Sequence of chain 3.A:
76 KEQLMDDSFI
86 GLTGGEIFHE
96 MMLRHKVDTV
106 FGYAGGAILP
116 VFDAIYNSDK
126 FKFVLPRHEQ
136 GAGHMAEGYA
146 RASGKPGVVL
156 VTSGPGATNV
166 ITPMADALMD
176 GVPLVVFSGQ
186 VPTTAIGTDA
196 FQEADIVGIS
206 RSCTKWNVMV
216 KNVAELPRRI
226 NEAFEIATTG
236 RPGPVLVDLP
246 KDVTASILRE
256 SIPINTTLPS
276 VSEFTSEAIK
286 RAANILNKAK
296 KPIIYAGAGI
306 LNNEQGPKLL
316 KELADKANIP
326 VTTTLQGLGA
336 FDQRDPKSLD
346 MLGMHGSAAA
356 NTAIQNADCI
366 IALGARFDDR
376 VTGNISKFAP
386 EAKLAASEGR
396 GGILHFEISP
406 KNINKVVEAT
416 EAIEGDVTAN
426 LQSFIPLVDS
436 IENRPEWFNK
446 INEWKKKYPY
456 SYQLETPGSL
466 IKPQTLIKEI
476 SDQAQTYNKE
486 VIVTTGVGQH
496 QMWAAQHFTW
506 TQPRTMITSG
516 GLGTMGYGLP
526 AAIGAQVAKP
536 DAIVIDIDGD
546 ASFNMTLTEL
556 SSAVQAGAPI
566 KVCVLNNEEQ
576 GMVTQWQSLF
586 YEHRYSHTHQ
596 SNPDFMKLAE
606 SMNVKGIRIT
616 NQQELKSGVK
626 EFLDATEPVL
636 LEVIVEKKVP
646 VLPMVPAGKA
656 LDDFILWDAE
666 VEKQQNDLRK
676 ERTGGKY

Sequence of chain 2.A:
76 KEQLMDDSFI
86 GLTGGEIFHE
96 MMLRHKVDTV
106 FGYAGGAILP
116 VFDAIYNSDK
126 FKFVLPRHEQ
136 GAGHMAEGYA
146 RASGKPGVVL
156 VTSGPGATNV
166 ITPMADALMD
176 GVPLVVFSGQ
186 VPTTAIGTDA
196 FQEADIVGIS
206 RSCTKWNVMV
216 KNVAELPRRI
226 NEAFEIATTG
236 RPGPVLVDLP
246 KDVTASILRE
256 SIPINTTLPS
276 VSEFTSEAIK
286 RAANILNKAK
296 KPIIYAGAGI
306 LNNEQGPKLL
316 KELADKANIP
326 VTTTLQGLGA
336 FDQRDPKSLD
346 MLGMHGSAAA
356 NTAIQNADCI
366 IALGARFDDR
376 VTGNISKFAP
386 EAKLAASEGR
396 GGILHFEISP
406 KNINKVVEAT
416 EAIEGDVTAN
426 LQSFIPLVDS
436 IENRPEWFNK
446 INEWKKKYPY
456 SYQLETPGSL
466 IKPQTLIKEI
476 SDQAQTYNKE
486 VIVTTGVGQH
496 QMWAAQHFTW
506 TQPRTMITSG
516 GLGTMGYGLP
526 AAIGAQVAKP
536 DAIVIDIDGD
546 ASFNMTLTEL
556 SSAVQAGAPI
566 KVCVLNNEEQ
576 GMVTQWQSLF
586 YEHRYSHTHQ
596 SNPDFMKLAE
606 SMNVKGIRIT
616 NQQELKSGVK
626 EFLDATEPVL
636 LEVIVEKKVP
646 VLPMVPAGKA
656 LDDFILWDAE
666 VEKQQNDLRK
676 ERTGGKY

This small molecule binds to this protein.
Small molecule (SMILES): COC(=O)c1ccccc1CS(=O)(=O)NC(=O)Nc1nc(OC)cc(OC)n1

Binding-site contacts:
Ligand atom CAA contacts residue GLN197 of chain 2.A at 3.7 Å.
Ligand atom N1 contacts residue TRP581 of chain 3.A at 3.5 Å.
Ligand atom CAC contacts residue MET349 of chain 3.A at 3.5 Å (hydrophobic).
Ligand atom CAI contacts residue ARG375 of chain 3.A at 3.6 Å.
Ligand atom N3 contacts residue ARG375 of chain 3.A at 3.0 Å (salt-bridge).
Ligand atom OAR contacts residue PHE196 of chain 2.A at 3.4 Å.
Ligand atom NAQ contacts residue ARG375 of chain 3.A at 3.3 Å (salt-bridge).
Ligand atom OAT contacts residue MET349 of chain 3.A at 3.4 Å (h-bond).
Ligand atom NAQ contacts residue TRP581 of chain 3.A at 3.3 Å.
Ligand atom OAG contacts residue ARG375 of chain 3.A at 2.9 Å (salt-bridge).
Ligand atom OAT contacts residue PHE196 of chain 2.A at 3.5 Å.
Ligand atom CAB contacts residue MET577 of chain 3.A at 3.6 Å (hydrophobic).
Ligand atom C4 contacts residue TRP581 of chain 3.A at 3.7 Å (hydrophobic).
Ligand atom N3 contacts residue TRP581 of chain 3.A at 3.4 Å.
Ligand atom CAI contacts residue ASP374 of chain 3.A at 3.2 Å.
Ligand atom OAF contacts residue ALA652 of chain 3.A at 3.1 Å.
Ligand atom OAT contacts residue ARG375 of chain 3.A at 2.9 Å (salt-bridge).
Ligand atom C4 contacts residue ARG375 of chain 3.A at 3.4 Å.
Ligand atom CBA contacts residue PRO187 of chain 2.A at 3.7 Å (hydrophobic).
Ligand atom OAF contacts residue LYS246 of chain 2.A at 2.9 Å (salt-bridge).
Ligand atom N1 contacts residue GLY111 of chain 2.A at 3.6 Å.
Ligand atom CAH contacts residue ARG375 of chain 3.A at 3.5 Å.
Ligand atom C6 contacts residue TRP581 of chain 3.A at 3.5 Å (hydrophobic).
Ligand atom OAS contacts residue TRP581 of chain 3.A at 3.7 Å.
Ligand atom NAP contacts residue GLY111 of chain 2.A at 3.6 Å.
Ligand atom C2 contacts residue TRP581 of chain 3.A at 3.4 Å (hydrophobic).
Ligand atom C4 contacts residue PHE196 of chain 2.A at 3.6 Å (hydrophobic).
Ligand atom CAK contacts residue ARG375 of chain 3.A at 3.7 Å.
Ligand atom CAU contacts residue TRP581 of chain 3.A at 3.4 Å (hydrophobic).
Ligand atom NAP contacts residue TRP581 of chain 3.A at 3.5 Å.
Ligand atom CAK contacts residue PHE196 of chain 2.A at 3.5 Å (hydrophobic).
Ligand atom CAK contacts residue VAL186 of chain 2.A at 3.6 Å (hydrophobic).
Ligand atom CAJ contacts residue ARG375 of chain 3.A at 3.6 Å.
Ligand atom OAS contacts residue MET577 of chain 3.A at 3.2 Å.
Ligand atom CAW contacts residue PRO187 of chain 2.A at 3.4 Å (hydrophobic).
Ligand atom CAI contacts residue ALA195 of chain 2.A at 3.7 Å (hydrophobic).
Ligand atom OAG contacts residue ALA652 of chain 3.A at 3.6 Å.
Ligand atom CAB contacts residue TRP581 of chain 3.A at 3.6 Å (hydrophobic).
Ligand atom CAC contacts residue FAD1 of chain 3.B at 3.4 Å.
Ligand atom OAD contacts residue LYS246 of chain 2.A at 2.8 Å (salt-bridge).